Sequence of chain 1.C:
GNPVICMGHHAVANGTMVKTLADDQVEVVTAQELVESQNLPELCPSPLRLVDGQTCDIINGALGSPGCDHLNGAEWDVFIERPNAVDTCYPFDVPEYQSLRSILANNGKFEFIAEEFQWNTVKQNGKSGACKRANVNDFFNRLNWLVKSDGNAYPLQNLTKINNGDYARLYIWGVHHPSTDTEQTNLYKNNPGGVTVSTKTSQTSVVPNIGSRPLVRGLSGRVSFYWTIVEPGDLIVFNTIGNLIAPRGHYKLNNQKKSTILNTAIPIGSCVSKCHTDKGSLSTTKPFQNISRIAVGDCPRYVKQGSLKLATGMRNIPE

Binding-site contacts:
Ligand atom O6 contacts residue ASN162 of chain 1.C at 4.4 Å.
Ligand atom C7 contacts residue ASN162 of chain 1.C at 4.2 Å.
Ligand atom N2 contacts residue ASN162 of chain 1.C at 3.1 Å (h-bond).
Ligand atom C4 contacts residue ASN162 of chain 1.C at 4.3 Å.
Ligand atom C3 contacts residue ASN162 of chain 1.C at 3.9 Å.
Ligand atom C7 contacts residue THR164 of chain 1.C at 4.0 Å.
Ligand atom C8 contacts residue THR164 of chain 1.C at 3.8 Å.
Ligand atom C2 contacts residue ASN162 of chain 1.C at 2.6 Å.
Ligand atom O7 contacts residue ASN162 of chain 1.C at 4.4 Å.
Ligand atom O7 contacts residue THR164 of chain 1.C at 3.6 Å.
Ligand atom C1 contacts residue ASN162 of chain 1.C at 1.4 Å.
Ligand atom C5 contacts residue ASN162 of chain 1.C at 3.6 Å.
Ligand atom O5 contacts residue ASN162 of chain 1.C at 2.3 Å (h-bond).

This small molecule binds to this protein.
Small molecule (SMILES): CC(=O)N[C@@H]1[C@@H](O)[C@H](O)[C@@H](CO)O[C@H]1O